The protein below binds the small molecule below.
Small molecule (SMILES): CC(C)C[C@@H]1NC(=O)[C@H](C)NC(=O)[C@H](CCCN=C(N)N)/N=C(/[C@H](CC(C)C)NC(=O)[C@@H](NC(=O)[C@@H](N)CO)[C@@H](C)O)OC[C@H](C)C[C@@H](C(=O)N[C@H](C(=O)N[C@@H](CC(N)=O)C(=O)O)[C@@H](C)O)NC1=O

Sequence of chain 1.A:
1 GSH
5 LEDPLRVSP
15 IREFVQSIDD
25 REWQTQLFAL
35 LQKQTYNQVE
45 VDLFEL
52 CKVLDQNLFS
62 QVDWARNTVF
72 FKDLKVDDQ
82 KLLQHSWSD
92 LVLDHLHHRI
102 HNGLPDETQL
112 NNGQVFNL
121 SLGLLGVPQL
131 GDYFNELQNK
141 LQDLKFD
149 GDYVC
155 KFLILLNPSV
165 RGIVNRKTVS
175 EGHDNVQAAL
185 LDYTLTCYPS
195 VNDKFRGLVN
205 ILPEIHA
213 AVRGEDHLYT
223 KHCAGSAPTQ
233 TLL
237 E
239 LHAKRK

Binding-site contacts:
Ligand atom N contacts residue GLU237 of chain 1.A at 3.6 Å.
Ligand atom CG contacts residue MSE81 of chain 1.A at 4.2 Å.
Ligand atom C contacts residue ARG67 of chain 1.A at 2.7 Å.
Ligand atom CD2 contacts residue VAL63 of chain 1.A at 4.2 Å (hydrophobic).
Ligand atom NE contacts residue MSE81 of chain 1.A at 4.0 Å.
Ligand atom CG2 contacts residue LEU234 of chain 1.A at 4.0 Å (hydrophobic).
Ligand atom CD1 contacts residue LEU84 of chain 1.A at 4.0 Å (hydrophobic).
Ligand atom CA contacts residue ARG67 of chain 1.A at 4.1 Å.
Ligand atom O contacts residue ARG67 of chain 1.A at 3.7 Å.
Ligand atom CB contacts residue GLU237 of chain 1.A at 2.9 Å.
Ligand atom CB contacts residue VAL63 of chain 1.A at 4.2 Å (hydrophobic).
Ligand atom O contacts residue VAL77 of chain 1.A at 4.0 Å.
Ligand atom N contacts residue GLU237 of chain 1.A at 3.6 Å (salt-bridge).
Ligand atom CA contacts residue ARG67 of chain 1.A at 4.1 Å.
Ligand atom CD1 contacts residue PHE60 of chain 1.A at 3.9 Å (hydrophobic).
Ligand atom CD2 contacts residue PHE60 of chain 1.A at 3.9 Å (hydrophobic).
Ligand atom CZ contacts residue MSE81 of chain 1.A at 3.8 Å.
Ligand atom CG contacts residue VAL77 of chain 1.A at 3.9 Å (hydrophobic).
Ligand atom NH1 contacts residue MSE81 of chain 1.A at 3.9 Å.
Ligand atom CA contacts residue MSE81 of chain 1.A at 4.1 Å.
Ligand atom N contacts residue GLU237 of chain 1.A at 2.8 Å (salt-bridge).
Ligand atom C contacts residue GLU237 of chain 1.A at 3.9 Å.
Ligand atom CZ contacts residue ASP78 of chain 1.A at 4.0 Å.
Ligand atom OG1 contacts residue GLU237 of chain 1.A at 4.0 Å.
Ligand atom CG contacts residue GLU237 of chain 1.A at 4.1 Å.
Ligand atom CB contacts residue GLN80 of chain 1.A at 3.8 Å.
Ligand atom CB contacts residue MSE81 of chain 1.A at 3.8 Å.
Ligand atom NH1 contacts residue ASP78 of chain 1.A at 2.9 Å (salt-bridge).
Ligand atom CD1 contacts residue VAL77 of chain 1.A at 4.1 Å (hydrophobic).
Ligand atom CG contacts residue GLN80 of chain 1.A at 4.1 Å.
Ligand atom CD1 contacts residue MSE81 of chain 1.A at 3.1 Å.
Ligand atom NH2 contacts residue MSE81 of chain 1.A at 4.1 Å.
Ligand atom CB contacts residue GLU237 of chain 1.A at 3.5 Å.
Ligand atom OXT contacts residue ARG67 of chain 1.A at 2.3 Å (salt-bridge).
Ligand atom OG1 contacts residue VAL77 of chain 1.A at 4.1 Å.
Ligand atom CD1 contacts residue LEU234 of chain 1.A at 4.1 Å (hydrophobic).
Ligand atom CD1 contacts residue GLN80 of chain 1.A at 3.7 Å.
Ligand atom O contacts residue ARG67 of chain 1.A at 2.8 Å (salt-bridge).
Ligand atom CA contacts residue GLU237 of chain 1.A at 3.4 Å.
Ligand atom CA contacts residue GLU237 of chain 1.A at 4.0 Å.